Sequence of chain 1.A:
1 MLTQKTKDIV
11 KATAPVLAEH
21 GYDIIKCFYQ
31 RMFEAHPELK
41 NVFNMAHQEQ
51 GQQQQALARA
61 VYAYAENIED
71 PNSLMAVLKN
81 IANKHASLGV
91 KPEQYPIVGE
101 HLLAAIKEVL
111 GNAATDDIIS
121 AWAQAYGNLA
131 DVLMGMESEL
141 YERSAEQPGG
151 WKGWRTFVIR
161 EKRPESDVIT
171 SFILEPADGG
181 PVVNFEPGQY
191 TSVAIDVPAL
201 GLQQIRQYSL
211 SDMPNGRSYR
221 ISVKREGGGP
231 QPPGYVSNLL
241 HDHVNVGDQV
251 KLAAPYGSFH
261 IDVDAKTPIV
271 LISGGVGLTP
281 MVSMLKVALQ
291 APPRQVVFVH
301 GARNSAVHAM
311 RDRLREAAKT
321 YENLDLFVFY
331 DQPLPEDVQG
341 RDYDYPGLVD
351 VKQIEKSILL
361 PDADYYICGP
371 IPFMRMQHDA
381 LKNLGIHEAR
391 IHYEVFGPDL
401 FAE

Binding-site contacts:
Ligand atom C3A contacts residue ILE25 of chain 1.A at 3.7 Å (hydrophobic).
Ligand atom C3A contacts residue LEU57 of chain 1.A at 3.7 Å (hydrophobic).
Ligand atom C5B contacts residue PO41 of chain 1.E at 3.4 Å.
Ligand atom C1B contacts residue PO41 of chain 1.E at 3.2 Å.
Ligand atom C4 contacts residue PHE43 of chain 1.A at 3.6 Å (hydrophobic).
Ligand atom C1 contacts residue PHE28 of chain 1.A at 3.5 Å (hydrophobic).
Ligand atom C1B contacts residue LEU102 of chain 1.A at 3.2 Å (hydrophobic).
Ligand atom CL2A contacts residue ILE25 of chain 1.A at 2.6 Å.
Ligand atom CL4B contacts residue ALA125 of chain 1.A at 3.6 Å.
Ligand atom CL4A contacts residue LEU57 of chain 1.A at 3.7 Å.
Ligand atom C4B contacts residue PO41 of chain 1.E at 3.6 Å.
Ligand atom N3 contacts residue HEM1 of chain 1.B at 2.0 Å.
Ligand atom C5 contacts residue TYR29 of chain 1.A at 3.9 Å (hydrophobic).
Ligand atom CL4B contacts residue LEU129 of chain 1.A at 3.7 Å.
Ligand atom CL2B contacts residue LEU57 of chain 1.A at 3.9 Å.
Ligand atom C5A contacts residue HEM1 of chain 1.B at 3.9 Å.
Ligand atom C2 contacts residue HEM1 of chain 1.B at 3.0 Å.
Ligand atom O contacts residue LEU102 of chain 1.A at 3.6 Å.
Ligand atom C2A contacts residue ILE25 of chain 1.A at 3.5 Å (hydrophobic).
Ligand atom C2B contacts residue PO41 of chain 1.E at 3.7 Å.
Ligand atom C4 contacts residue HEM1 of chain 1.B at 3.0 Å.
Ligand atom C4A contacts residue LEU57 of chain 1.A at 3.8 Å (hydrophobic).
Ligand atom C5B contacts residue HEM1 of chain 1.B at 3.5 Å.
Ligand atom C3B contacts residue TRP122 of chain 1.A at 3.9 Å (hydrophobic).
Ligand atom CBB contacts residue LEU102 of chain 1.A at 3.5 Å (hydrophobic).
Ligand atom C6B contacts residue HEM1 of chain 1.B at 3.6 Å.
Ligand atom C5B contacts residue LEU102 of chain 1.A at 3.9 Å (hydrophobic).
Ligand atom C2B contacts residue LEU102 of chain 1.A at 3.5 Å (hydrophobic).
Ligand atom CL2B contacts residue VAL61 of chain 1.A at 3.4 Å.
Ligand atom C5 contacts residue PHE43 of chain 1.A at 3.7 Å (hydrophobic).
Ligand atom CBB contacts residue LEU57 of chain 1.A at 3.8 Å (hydrophobic).
Ligand atom CL4B contacts residue TYR126 of chain 1.A at 3.4 Å.
Ligand atom C6B contacts residue PO41 of chain 1.E at 3.0 Å.
Ligand atom CL4A contacts residue ALA56 of chain 1.A at 3.5 Å.
Ligand atom C6B contacts residue LEU102 of chain 1.A at 3.4 Å (hydrophobic).
Ligand atom C3B contacts residue PO41 of chain 1.E at 3.8 Å.
Ligand atom C2A contacts residue LEU57 of chain 1.A at 3.7 Å (hydrophobic).
Ligand atom C5B contacts residue TYR126 of chain 1.A at 3.6 Å (hydrophobic).
Ligand atom CBB contacts residue PO41 of chain 1.E at 3.8 Å.
Ligand atom C1A contacts residue LEU57 of chain 1.A at 3.9 Å (hydrophobic).

The small molecule below binds the protein below.
Small molecule (SMILES): Clc1ccc(CO[C@@H](Cn2ccnc2)c2ccc(Cl)cc2Cl)c(Cl)c1